This protein binds this small molecule.
Small molecule (SMILES): CC(C)C[C@H](NC(=O)c1ccccc1)C(=O)O

Sequence of chain 1.M:
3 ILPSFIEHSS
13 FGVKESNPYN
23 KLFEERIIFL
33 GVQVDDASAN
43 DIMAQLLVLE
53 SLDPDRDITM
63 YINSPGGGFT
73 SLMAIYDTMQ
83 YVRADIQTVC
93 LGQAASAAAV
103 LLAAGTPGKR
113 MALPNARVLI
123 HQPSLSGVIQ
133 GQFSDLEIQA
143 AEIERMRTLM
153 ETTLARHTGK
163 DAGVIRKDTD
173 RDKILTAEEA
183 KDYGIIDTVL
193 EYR

Binding-site contacts:
Ligand atom CA contacts residue LEU1 of chain 1.WA at 2.4 Å (hydrophobic).
Ligand atom C3 contacts residue GLY121 of chain 1.N at 4.3 Å.
Ligand atom C contacts residue LEU120 of chain 1.N at 3.8 Å (hydrophobic).
Ligand atom O1 contacts residue LEU1 of chain 1.WA at 4.3 Å.
Ligand atom O contacts residue LEU1 of chain 1.WA at 2.2 Å (h-bond).
Ligand atom O contacts residue ILE65 of chain 1.N at 4.0 Å.
Ligand atom C6 contacts residue ILE65 of chain 1.N at 4.2 Å (hydrophobic).
Ligand atom O contacts residue PRO119 of chain 1.N at 3.3 Å.
Ligand atom CA contacts residue LEU120 of chain 1.N at 3.6 Å (hydrophobic).
Ligand atom O contacts residue LEU120 of chain 1.N at 2.9 Å (h-bond).
Ligand atom CB contacts residue LEU1 of chain 1.WA at 3.1 Å (hydrophobic).
Ligand atom C4 contacts residue PHE137 of chain 1.N at 3.8 Å (hydrophobic).
Ligand atom C2 contacts residue PHE135 of chain 1.M at 3.8 Å (hydrophobic).
Ligand atom C7 contacts residue GLY63 of chain 1.N at 3.6 Å.
Ligand atom CG contacts residue GLY63 of chain 1.N at 4.2 Å.
Ligand atom N contacts residue LEU1 of chain 1.WA at 3.5 Å (h-bond).
Ligand atom C3 contacts residue LEU120 of chain 1.N at 4.2 Å (hydrophobic).
Ligand atom C7 contacts residue LEU1 of chain 1.WA at 1.3 Å (hydrophobic).
Ligand atom CD1 contacts residue SER64 of chain 1.N at 3.9 Å.
Ligand atom CA contacts residue GLY63 of chain 1.N at 3.5 Å.
Ligand atom N contacts residue ILE65 of chain 1.N at 4.3 Å.
Ligand atom C7 contacts residue ILE65 of chain 1.N at 3.9 Å (hydrophobic).
Ligand atom CB contacts residue LEU120 of chain 1.N at 3.6 Å (hydrophobic).
Ligand atom C4 contacts residue ILE140 of chain 1.N at 4.3 Å (hydrophobic).
Ligand atom C7 contacts residue LEU120 of chain 1.N at 3.9 Å (hydrophobic).
Ligand atom C2 contacts residue GLY121 of chain 1.N at 4.0 Å.
Ligand atom O1 contacts residue SER64 of chain 1.N at 3.8 Å.
Ligand atom C5 contacts residue ILE140 of chain 1.N at 3.6 Å (hydrophobic).
Ligand atom N contacts residue LEU120 of chain 1.N at 2.8 Å (h-bond).
Ligand atom C1 contacts residue LEU120 of chain 1.N at 4.0 Å (hydrophobic).
Ligand atom C1 contacts residue PHE135 of chain 1.M at 4.3 Å (hydrophobic).
Ligand atom C3 contacts residue PHE137 of chain 1.N at 3.6 Å (hydrophobic).
Ligand atom CA contacts residue ILE65 of chain 1.N at 4.2 Å (hydrophobic).
Ligand atom C2 contacts residue LEU120 of chain 1.N at 3.3 Å (hydrophobic).
Ligand atom C4 contacts residue PHE135 of chain 1.M at 3.8 Å (hydrophobic).
Ligand atom C contacts residue LEU1 of chain 1.WA at 4.3 Å (hydrophobic).
Ligand atom CB contacts residue GLY63 of chain 1.N at 3.9 Å.
Ligand atom O1 contacts residue ILE65 of chain 1.N at 2.9 Å (h-bond).
Ligand atom C3 contacts residue PHE135 of chain 1.M at 3.5 Å (hydrophobic).
Ligand atom C contacts residue ILE65 of chain 1.N at 3.9 Å (hydrophobic).

Sequence of chain 1.N:
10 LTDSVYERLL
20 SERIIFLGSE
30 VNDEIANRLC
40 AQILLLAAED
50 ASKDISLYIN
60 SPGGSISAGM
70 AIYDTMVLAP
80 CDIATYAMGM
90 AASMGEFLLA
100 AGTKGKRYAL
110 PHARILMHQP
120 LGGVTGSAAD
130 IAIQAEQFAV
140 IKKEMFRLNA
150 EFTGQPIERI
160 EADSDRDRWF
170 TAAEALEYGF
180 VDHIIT